Binding-site contacts:
Ligand atom N5' contacts residue LEU99 of chain 1.A at 4.0 Å.
Ligand atom N6 contacts residue ASN43 of chain 1.A at 4.1 Å.
Ligand atom C5 contacts residue MET90 of chain 1.A at 4.0 Å (hydrophobic).
Ligand atom C6 contacts residue ASP85 of chain 1.A at 3.9 Å.
Ligand atom O4' contacts residue ASN98 of chain 1.A at 3.5 Å.
Ligand atom N1 contacts residue ASP85 of chain 1.A at 4.0 Å.
Ligand atom O5' contacts residue ASN43 of chain 1.A at 3.9 Å.
Ligand atom N6 contacts residue ASP85 of chain 1.A at 2.9 Å (salt-bridge).
Ligand atom C52 contacts residue VAL133 of chain 1.A at 3.7 Å (hydrophobic).
Ligand atom N5' contacts residue ASN98 of chain 1.A at 3.0 Å (h-bond).
Ligand atom C5' contacts residue ASN98 of chain 1.A at 3.8 Å.
Ligand atom C6 contacts residue ALA47 of chain 1.A at 4.0 Å (hydrophobic).
Ligand atom C51 contacts residue ASN98 of chain 1.A at 3.8 Å.
Ligand atom C51 contacts residue TYR136 of chain 1.A at 3.6 Å (hydrophobic).
Ligand atom C1' contacts residue ASN98 of chain 1.A at 4.0 Å.
Ligand atom C53 contacts residue ILE102 of chain 1.A at 3.8 Å (hydrophobic).
Ligand atom C53 contacts residue VAL133 of chain 1.A at 4.1 Å (hydrophobic).
Ligand atom C53 contacts residue ASN98 of chain 1.A at 4.1 Å.
Ligand atom C52 contacts residue TYR136 of chain 1.A at 3.4 Å (hydrophobic).
Ligand atom C4 contacts residue MET90 of chain 1.A at 3.5 Å (hydrophobic).
Ligand atom C1' contacts residue MET90 of chain 1.A at 3.7 Å (hydrophobic).
Ligand atom C2' contacts residue ASN98 of chain 1.A at 4.1 Å.
Ligand atom N3 contacts residue MET90 of chain 1.A at 3.6 Å.
Ligand atom O5' contacts residue GLY132 of chain 1.A at 4.1 Å.
Ligand atom C2 contacts residue ALA47 of chain 1.A at 3.6 Å (hydrophobic).
Ligand atom C4' contacts residue ASN98 of chain 1.A at 3.7 Å.
Ligand atom C5' contacts residue LEU99 of chain 1.A at 4.0 Å (hydrophobic).
Ligand atom O5' contacts residue PHE135 of chain 1.A at 3.7 Å.
Ligand atom N6 contacts residue THR181 of chain 1.A at 4.0 Å.
Ligand atom C51 contacts residue PHE135 of chain 1.A at 4.0 Å (hydrophobic).
Ligand atom O4' contacts residue LEU99 of chain 1.A at 3.5 Å.
Ligand atom C2 contacts residue MET90 of chain 1.A at 4.0 Å (hydrophobic).
Ligand atom N1 contacts residue THR181 of chain 1.A at 3.7 Å.
Ligand atom C53 contacts residue TYR136 of chain 1.A at 3.7 Å (hydrophobic).
Ligand atom N6 contacts residue ALA44 of chain 1.A at 4.1 Å.
Ligand atom C6 contacts residue ASN43 of chain 1.A at 4.1 Å.
Ligand atom N7 contacts residue ASN43 of chain 1.A at 3.8 Å.
Ligand atom O2' contacts residue ASN98 of chain 1.A at 3.1 Å (h-bond).
Ligand atom N9 contacts residue MET90 of chain 1.A at 3.9 Å.
Ligand atom N1 contacts residue ALA47 of chain 1.A at 3.2 Å.

Sequence of chain 1.A:
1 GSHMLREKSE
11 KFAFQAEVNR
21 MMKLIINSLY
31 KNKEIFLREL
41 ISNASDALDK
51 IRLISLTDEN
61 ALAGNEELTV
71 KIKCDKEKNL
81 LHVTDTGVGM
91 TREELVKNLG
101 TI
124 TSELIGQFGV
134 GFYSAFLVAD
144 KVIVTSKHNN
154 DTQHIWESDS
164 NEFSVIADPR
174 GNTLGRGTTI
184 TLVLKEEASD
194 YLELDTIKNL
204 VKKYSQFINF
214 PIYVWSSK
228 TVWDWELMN

This small molecule binds to this protein.
Small molecule (SMILES): CCCNC(=O)[C@H]1O[C@@H](n2cnc3c(N)ncnc32)[C@H](O)[C@@H]1O